Sequence of chain 1.A:
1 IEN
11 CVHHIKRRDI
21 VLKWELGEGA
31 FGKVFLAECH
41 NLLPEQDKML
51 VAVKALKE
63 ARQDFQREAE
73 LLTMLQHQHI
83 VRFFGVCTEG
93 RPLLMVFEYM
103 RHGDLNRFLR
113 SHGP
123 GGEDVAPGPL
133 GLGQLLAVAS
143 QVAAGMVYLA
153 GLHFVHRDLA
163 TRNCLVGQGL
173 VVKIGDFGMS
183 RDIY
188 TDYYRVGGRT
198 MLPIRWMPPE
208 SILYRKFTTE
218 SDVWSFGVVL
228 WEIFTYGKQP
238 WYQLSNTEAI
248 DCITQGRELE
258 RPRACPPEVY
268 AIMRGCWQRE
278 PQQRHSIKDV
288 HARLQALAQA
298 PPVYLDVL

This small molecule binds to this protein.
Small molecule (SMILES): CC(C)(C)c1ccc(C(=O)Nc2cc(-c3ccccc3)nn2-c2ccccc2)cc1

Binding-site contacts:
Ligand atom C24 contacts residue LYS54 of chain 1.A at 4.0 Å.
Ligand atom C23 contacts residue LYS54 of chain 1.A at 3.6 Å.
Ligand atom C19 contacts residue GLY180 of chain 1.A at 3.8 Å.
Ligand atom C20 contacts residue ASP178 of chain 1.A at 3.4 Å.
Ligand atom C11 contacts residue ASP178 of chain 1.A at 4.0 Å.
Ligand atom C20 contacts residue PHE179 of chain 1.A at 3.8 Å (hydrophobic).
Ligand atom C22 contacts residue MET97 of chain 1.A at 3.8 Å (hydrophobic).
Ligand atom C20 contacts residue GLY180 of chain 1.A at 3.5 Å.
Ligand atom C4 contacts residue ILE176 of chain 1.A at 3.3 Å (hydrophobic).
Ligand atom C22 contacts residue LYS54 of chain 1.A at 3.9 Å.
Ligand atom C27 contacts residue ARG183 of chain 1.A at 3.3 Å.
Ligand atom C4 contacts residue HIS158 of chain 1.A at 4.0 Å.
Ligand atom N17 contacts residue GLY180 of chain 1.A at 3.4 Å.
Ligand atom N18 contacts residue ASP178 of chain 1.A at 4.0 Å.
Ligand atom C3 contacts residue ILE176 of chain 1.A at 3.9 Å (hydrophobic).
Ligand atom C21 contacts residue PHE179 of chain 1.A at 4.1 Å (hydrophobic).
Ligand atom C9 contacts residue ASP178 of chain 1.A at 3.9 Å.
Ligand atom C23 contacts residue GLU70 of chain 1.A at 3.7 Å.
Ligand atom C6 contacts residue HIS158 of chain 1.A at 3.8 Å.
Ligand atom C26 contacts residue ARG183 of chain 1.A at 3.5 Å.
Ligand atom C14 contacts residue GLY180 of chain 1.A at 3.8 Å.
Ligand atom C15 contacts residue ASP178 of chain 1.A at 4.0 Å.
Ligand atom C24 contacts residue GLU70 of chain 1.A at 4.0 Å.
Ligand atom C8 contacts residue ASP178 of chain 1.A at 3.9 Å.
Ligand atom C30 contacts residue GLY180 of chain 1.A at 3.7 Å.
Ligand atom C6 contacts residue PHE156 of chain 1.A at 3.7 Å (hydrophobic).
Ligand atom C16 contacts residue GLY180 of chain 1.A at 3.8 Å.
Ligand atom C14 contacts residue ASP178 of chain 1.A at 3.4 Å.
Ligand atom N13 contacts residue ASP178 of chain 1.A at 3.1 Å (salt-bridge).
Ligand atom C4 contacts residue ILE82 of chain 1.A at 4.0 Å (hydrophobic).
Ligand atom C7 contacts residue PHE156 of chain 1.A at 3.9 Å (hydrophobic).
Ligand atom C22 contacts residue LEU74 of chain 1.A at 4.1 Å (hydrophobic).
Ligand atom C28 contacts residue ARG183 of chain 1.A at 3.5 Å.
Ligand atom C3 contacts residue ILE82 of chain 1.A at 3.5 Å (hydrophobic).
Ligand atom C15 contacts residue GLY180 of chain 1.A at 4.1 Å.
Ligand atom C23 contacts residue MET97 of chain 1.A at 4.1 Å (hydrophobic).
Ligand atom C7 contacts residue HIS158 of chain 1.A at 4.1 Å.
Ligand atom C21 contacts residue ASP178 of chain 1.A at 3.3 Å.
Ligand atom C1 contacts residue LEU77 of chain 1.A at 3.4 Å (hydrophobic).
Ligand atom N18 contacts residue GLY180 of chain 1.A at 3.4 Å.